Sequence of chain 1.B:
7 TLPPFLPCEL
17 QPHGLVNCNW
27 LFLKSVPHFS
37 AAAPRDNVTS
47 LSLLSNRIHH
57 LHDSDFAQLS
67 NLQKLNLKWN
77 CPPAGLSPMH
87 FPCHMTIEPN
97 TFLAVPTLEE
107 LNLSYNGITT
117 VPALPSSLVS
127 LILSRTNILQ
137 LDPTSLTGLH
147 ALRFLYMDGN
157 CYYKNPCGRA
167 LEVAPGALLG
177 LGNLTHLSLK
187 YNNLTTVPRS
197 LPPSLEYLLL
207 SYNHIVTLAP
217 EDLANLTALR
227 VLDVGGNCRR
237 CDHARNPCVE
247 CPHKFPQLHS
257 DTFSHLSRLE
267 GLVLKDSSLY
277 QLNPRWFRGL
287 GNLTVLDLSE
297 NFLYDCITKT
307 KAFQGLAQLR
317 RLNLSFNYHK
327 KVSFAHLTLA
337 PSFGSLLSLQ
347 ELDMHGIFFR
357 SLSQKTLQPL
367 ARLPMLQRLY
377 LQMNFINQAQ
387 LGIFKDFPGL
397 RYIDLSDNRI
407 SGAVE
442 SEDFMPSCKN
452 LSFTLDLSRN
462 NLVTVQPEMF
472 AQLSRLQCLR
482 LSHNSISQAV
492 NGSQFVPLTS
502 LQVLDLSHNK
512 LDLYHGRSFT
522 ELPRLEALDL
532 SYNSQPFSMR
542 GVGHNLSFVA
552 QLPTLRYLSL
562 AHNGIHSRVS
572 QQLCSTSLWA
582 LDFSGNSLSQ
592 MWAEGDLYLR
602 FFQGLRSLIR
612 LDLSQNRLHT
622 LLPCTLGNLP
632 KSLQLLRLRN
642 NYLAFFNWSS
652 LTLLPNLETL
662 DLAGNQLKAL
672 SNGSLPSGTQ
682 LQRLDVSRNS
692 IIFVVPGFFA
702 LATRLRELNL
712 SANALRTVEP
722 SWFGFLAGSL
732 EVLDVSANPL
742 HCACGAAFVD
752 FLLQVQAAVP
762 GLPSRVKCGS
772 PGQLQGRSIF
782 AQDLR

A small-molecule ligand and the protein it binds are described below.
Small molecule (SMILES): CC(=O)N[C@H]1[C@H](O[C@H]2[C@H](O)[C@@H](NC(C)=O)CO[C@@H]2CO)O[C@H](CO)[C@@H](O)[C@@H]1O

Binding-site contacts:
Ligand atom C6 contacts residue ARG689 of chain 1.B at 4.0 Å.
Ligand atom C5 contacts residue ASN710 of chain 1.B at 3.6 Å.
Ligand atom C8 contacts residue VAL733 of chain 1.B at 3.9 Å (hydrophobic).
Ligand atom C6 contacts residue SER688 of chain 1.B at 3.7 Å.
Ligand atom C5 contacts residue SER688 of chain 1.B at 4.2 Å.
Ligand atom C5 contacts residue SER712 of chain 1.B at 4.0 Å.
Ligand atom O5 contacts residue SER712 of chain 1.B at 4.0 Å.
Ligand atom C8 contacts residue PRO761 of chain 1.B at 4.3 Å (hydrophobic).
Ligand atom C1 contacts residue SER688 of chain 1.B at 4.3 Å.
Ligand atom N2 contacts residue ASN710 of chain 1.B at 2.9 Å (h-bond).
Ligand atom C3 contacts residue ASP735 of chain 1.B at 3.9 Å.
Ligand atom C1 contacts residue ASP735 of chain 1.B at 3.5 Å.
Ligand atom C3 contacts residue ASN710 of chain 1.B at 3.8 Å.
Ligand atom C2 contacts residue ASP735 of chain 1.B at 3.6 Å.
Ligand atom C7 contacts residue ASP735 of chain 1.B at 4.0 Å.
Ligand atom C1 contacts residue SER712 of chain 1.B at 4.0 Å.
Ligand atom C1 contacts residue ASN710 of chain 1.B at 1.4 Å.
Ligand atom O5 contacts residue ASN710 of chain 1.B at 2.3 Å (h-bond).
Ligand atom C2 contacts residue ASN710 of chain 1.B at 2.5 Å.
Ligand atom C6 contacts residue SER712 of chain 1.B at 4.3 Å.
Ligand atom C4 contacts residue ASN710 of chain 1.B at 4.2 Å.
Ligand atom N2 contacts residue ASP735 of chain 1.B at 3.0 Å (salt-bridge).
Ligand atom O6 contacts residue SER688 of chain 1.B at 2.9 Å (h-bond).
Ligand atom O6 contacts residue ARG689 of chain 1.B at 3.5 Å (salt-bridge).
Ligand atom C8 contacts residue ASP735 of chain 1.B at 4.0 Å.
Ligand atom O7 contacts residue ASN710 of chain 1.B at 4.0 Å.
Ligand atom C7 contacts residue ASN710 of chain 1.B at 3.7 Å.
Ligand atom O5 contacts residue SER688 of chain 1.B at 3.4 Å (h-bond).